The small molecule below binds the protein below.
Small molecule (SMILES): COC1=C2C[C@@H](C)C[C@H](OC)[C@H](O)C(C)C=C(C)[C@@H](OC(N)=O)[C@@H](OC)C=CC=C(C)C(=O)NC(=C(c3ccco3)C1=O)C2=O

Sequence of chain 1.A:
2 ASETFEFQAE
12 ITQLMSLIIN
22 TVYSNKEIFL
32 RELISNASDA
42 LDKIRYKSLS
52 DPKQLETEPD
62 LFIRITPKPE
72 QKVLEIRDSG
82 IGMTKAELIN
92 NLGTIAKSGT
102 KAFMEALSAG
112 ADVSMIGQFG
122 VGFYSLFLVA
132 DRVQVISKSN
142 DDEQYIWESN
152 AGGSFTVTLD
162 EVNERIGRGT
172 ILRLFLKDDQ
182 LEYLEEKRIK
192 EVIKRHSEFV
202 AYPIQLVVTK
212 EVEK

Binding-site contacts:
Ligand atom OAJ contacts residue GLY121 of chain 1.A at 3.6 Å (h-bond).
Ligand atom OAM contacts residue LYS44 of chain 1.A at 3.3 Å.
Ligand atom CBG contacts residue ASN37 of chain 1.A at 3.6 Å.
Ligand atom OAI contacts residue ASP79 of chain 1.A at 3.0 Å (salt-bridge).
Ligand atom CAB contacts residue PHE124 of chain 1.A at 3.7 Å (hydrophobic).
Ligand atom NAH contacts residue THR171 of chain 1.A at 3.5 Å (h-bond).
Ligand atom OAK contacts residue LYS98 of chain 1.A at 3.0 Å (salt-bridge).
Ligand atom OAJ contacts residue PHE124 of chain 1.A at 2.8 Å (h-bond).
Ligand atom CAG contacts residue ASP40 of chain 1.A at 3.7 Å.
Ligand atom NAW contacts residue GLY121 of chain 1.A at 3.6 Å (h-bond).
Ligand atom OBB contacts residue ASN37 of chain 1.A at 3.3 Å (h-bond).
Ligand atom CAE contacts residue ASP40 of chain 1.A at 3.4 Å.
Ligand atom OAL contacts residue LYS44 of chain 1.A at 3.5 Å (salt-bridge).
Ligand atom CAC contacts residue GLU88 of chain 1.A at 3.7 Å.
Ligand atom OAL contacts residue ASP40 of chain 1.A at 3.1 Å (salt-bridge).
Ligand atom OAJ contacts residue VAL122 of chain 1.A at 3.1 Å.
Ligand atom NAH contacts residue ALA41 of chain 1.A at 3.1 Å.
Ligand atom CBD contacts residue PHE124 of chain 1.A at 3.5 Å (hydrophobic).
Ligand atom CAR contacts residue SER36 of chain 1.A at 3.4 Å.
Ligand atom CBN contacts residue ASN92 of chain 1.A at 3.2 Å.
Ligand atom OAJ contacts residue GLY123 of chain 1.A at 2.9 Å (h-bond).
Ligand atom CAG contacts residue ALA41 of chain 1.A at 3.7 Å (hydrophobic).
Ligand atom CAS contacts residue ASN37 of chain 1.A at 3.1 Å.
Ligand atom CBF contacts residue GLY121 of chain 1.A at 3.6 Å.
Ligand atom CAG contacts residue LYS44 of chain 1.A at 3.7 Å.
Ligand atom CAE contacts residue ASN37 of chain 1.A at 3.6 Å.
Ligand atom OBA contacts residue MET84 of chain 1.A at 3.4 Å.
Ligand atom CAN contacts residue LEU93 of chain 1.A at 3.8 Å (hydrophobic).
Ligand atom CAT contacts residue ASP40 of chain 1.A at 3.7 Å.
Ligand atom CAT contacts residue ASN37 of chain 1.A at 3.6 Å.
Ligand atom OAX contacts residue LYS44 of chain 1.A at 3.5 Å (salt-bridge).
Ligand atom OAY contacts residue PHE124 of chain 1.A at 3.5 Å.
Ligand atom CAB contacts residue LEU173 of chain 1.A at 3.4 Å (hydrophobic).
Ligand atom NAH contacts residue ASP79 of chain 1.A at 3.7 Å.
Ligand atom CAR contacts residue ASN37 of chain 1.A at 3.3 Å.
Ligand atom OAZ contacts residue ASN92 of chain 1.A at 3.6 Å.
Ligand atom OAK contacts residue GLY121 of chain 1.A at 3.5 Å (h-bond).
Ligand atom CBC contacts residue ASP79 of chain 1.A at 3.8 Å.
Ligand atom CAS contacts residue SER36 of chain 1.A at 3.4 Å.
Ligand atom CAF contacts residue ASN92 of chain 1.A at 3.2 Å.